Binding-site contacts:
Ligand atom O3 contacts residue TRP343 of chain 1.L at 3.8 Å.
Ligand atom O6 contacts residue PRO157 of chain 1.L at 3.2 Å.
Ligand atom C2 contacts residue ASP68 of chain 1.L at 3.2 Å.
Ligand atom C4 contacts residue ARG69 of chain 1.L at 3.5 Å.
Ligand atom C3 contacts residue ASP68 of chain 1.L at 3.4 Å.
Ligand atom C6 contacts residue TYR158 of chain 1.L at 3.8 Å (hydrophobic).
Ligand atom O3 contacts residue ALA66 of chain 1.L at 3.3 Å.
Ligand atom O2 contacts residue LYS18 of chain 1.L at 2.8 Å (salt-bridge).
Ligand atom O5 contacts residue ASP17 of chain 1.L at 3.9 Å.
Ligand atom C4 contacts residue TRP343 of chain 1.L at 3.7 Å (hydrophobic).
Ligand atom C1 contacts residue TRP233 of chain 1.L at 3.8 Å (hydrophobic).
Ligand atom O2 contacts residue GLU114 of chain 1.L at 2.5 Å (salt-bridge).
Ligand atom C6 contacts residue TRP343 of chain 1.L at 3.7 Å (hydrophobic).
Ligand atom O4 contacts residue ARG347 of chain 1.L at 3.7 Å.
Ligand atom C1 contacts residue ASP17 of chain 1.L at 3.4 Å.
Ligand atom O2 contacts residue ASP68 of chain 1.L at 2.6 Å (salt-bridge).
Ligand atom C3 contacts residue TRP65 of chain 1.L at 3.6 Å (hydrophobic).
Ligand atom C6 contacts residue GLU156 of chain 1.L at 3.0 Å.
Ligand atom O3 contacts residue ARG69 of chain 1.L at 2.7 Å (salt-bridge).
Ligand atom O3 contacts residue ASP68 of chain 1.L at 2.6 Å (salt-bridge).
Ligand atom C3 contacts residue ARG69 of chain 1.L at 3.8 Å.
Ligand atom O3 contacts residue TRP65 of chain 1.L at 3.4 Å (h-bond).
Ligand atom C5 contacts residue GLU156 of chain 1.L at 3.7 Å.
Ligand atom O1 contacts residue ASN15 of chain 1.L at 3.6 Å (h-bond).
Ligand atom C6 contacts residue PHE159 of chain 1.L at 3.8 Å (hydrophobic).
Ligand atom O2 contacts residue TRP65 of chain 1.L at 3.3 Å (h-bond).
Ligand atom O4 contacts residue ARG69 of chain 1.L at 2.6 Å (salt-bridge).
Ligand atom C6 contacts residue PRO157 of chain 1.L at 3.8 Å (hydrophobic).
Ligand atom O5 contacts residue TYR158 of chain 1.L at 3.3 Å.
Ligand atom C1 contacts residue TYR158 of chain 1.L at 3.7 Å (hydrophobic).
Ligand atom O2 contacts residue ALA66 of chain 1.L at 3.5 Å.
Ligand atom C2 contacts residue GLU114 of chain 1.L at 3.4 Å.
Ligand atom C1 contacts residue LYS18 of chain 1.L at 3.2 Å.
Ligand atom O3 contacts residue GLU114 of chain 1.L at 3.9 Å.
Ligand atom C2 contacts residue LYS18 of chain 1.L at 3.5 Å.
Ligand atom C4 contacts residue TYR158 of chain 1.L at 3.9 Å (hydrophobic).
Ligand atom O6 contacts residue TYR158 of chain 1.L at 3.0 Å (h-bond).
Ligand atom O6 contacts residue GLU156 of chain 1.L at 2.4 Å (salt-bridge).
Ligand atom O1 contacts residue LYS18 of chain 1.L at 3.0 Å (salt-bridge).
Ligand atom O1 contacts residue ASP17 of chain 1.L at 3.0 Å (salt-bridge).

Sequence of chain 1.L:
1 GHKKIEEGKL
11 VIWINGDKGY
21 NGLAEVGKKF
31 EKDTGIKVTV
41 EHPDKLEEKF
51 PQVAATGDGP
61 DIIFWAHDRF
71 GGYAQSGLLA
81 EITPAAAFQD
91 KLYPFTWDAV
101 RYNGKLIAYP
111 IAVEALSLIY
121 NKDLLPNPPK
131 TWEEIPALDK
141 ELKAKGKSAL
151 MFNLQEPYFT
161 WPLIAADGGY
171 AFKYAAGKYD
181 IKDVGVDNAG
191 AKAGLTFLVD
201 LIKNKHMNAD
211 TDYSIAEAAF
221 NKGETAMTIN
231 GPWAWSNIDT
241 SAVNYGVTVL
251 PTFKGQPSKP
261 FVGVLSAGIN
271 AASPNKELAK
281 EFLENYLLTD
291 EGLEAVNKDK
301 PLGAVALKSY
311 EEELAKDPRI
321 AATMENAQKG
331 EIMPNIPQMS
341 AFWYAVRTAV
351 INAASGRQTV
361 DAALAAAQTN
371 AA

This small molecule binds to this protein.
Small molecule (SMILES): OC[C@H]1O[C@H](O[C@H]2[C@H](O)[C@@H](O)[C@@H](O)O[C@@H]2CO)[C@H](O)[C@@H](O)[C@@H]1O